The protein below binds the small molecule below.
Small molecule (SMILES): CC1=N[C@@H]2[C@@H](O)[C@H](O)[C@@H](CO)O[C@@H]2S1

Sequence of chain 1.B:
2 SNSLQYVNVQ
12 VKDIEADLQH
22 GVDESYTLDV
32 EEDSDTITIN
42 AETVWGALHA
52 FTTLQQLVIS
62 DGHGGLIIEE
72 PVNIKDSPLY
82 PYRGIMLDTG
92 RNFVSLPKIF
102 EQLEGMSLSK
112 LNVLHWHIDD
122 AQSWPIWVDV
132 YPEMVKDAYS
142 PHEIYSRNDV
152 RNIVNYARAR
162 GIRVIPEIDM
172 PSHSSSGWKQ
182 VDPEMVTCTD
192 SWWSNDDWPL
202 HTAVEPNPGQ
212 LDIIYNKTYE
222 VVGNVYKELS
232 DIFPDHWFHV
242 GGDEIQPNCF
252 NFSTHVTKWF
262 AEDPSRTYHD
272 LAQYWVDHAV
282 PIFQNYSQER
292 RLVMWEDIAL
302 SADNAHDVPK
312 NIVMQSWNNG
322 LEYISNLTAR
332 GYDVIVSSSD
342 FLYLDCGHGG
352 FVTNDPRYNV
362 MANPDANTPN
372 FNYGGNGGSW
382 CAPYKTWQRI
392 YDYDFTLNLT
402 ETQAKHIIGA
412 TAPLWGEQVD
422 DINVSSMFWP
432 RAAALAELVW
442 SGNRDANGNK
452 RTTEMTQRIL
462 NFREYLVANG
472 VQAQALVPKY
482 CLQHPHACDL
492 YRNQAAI

Binding-site contacts:
Ligand atom O6 contacts residue TRP416 of chain 1.B at 3.8 Å.
Ligand atom N2 contacts residue GLU245 of chain 1.B at 3.6 Å (salt-bridge).
Ligand atom C4 contacts residue GLU418 of chain 1.B at 3.8 Å.
Ligand atom C3 contacts residue TRP416 of chain 1.B at 3.8 Å (hydrophobic).
Ligand atom C7 contacts residue TYR344 of chain 1.B at 3.7 Å (hydrophobic).
Ligand atom C6 contacts residue ASP346 of chain 1.B at 3.7 Å.
Ligand atom O6 contacts residue ASP346 of chain 1.B at 2.9 Å (salt-bridge).
Ligand atom C4 contacts residue TRP416 of chain 1.B at 4.0 Å (hydrophobic).
Ligand atom N2 contacts residue TRP416 of chain 1.B at 4.0 Å.
Ligand atom C8 contacts residue ASP244 of chain 1.B at 3.2 Å.
Ligand atom O3 contacts residue ARG92 of chain 1.B at 2.6 Å (salt-bridge).
Ligand atom O5 contacts residue TRP381 of chain 1.B at 3.6 Å.
Ligand atom C7 contacts residue TRP318 of chain 1.B at 3.9 Å (hydrophobic).
Ligand atom O4 contacts residue ARG92 of chain 1.B at 3.1 Å (salt-bridge).
Ligand atom C4 contacts residue GLU206 of chain 1.B at 3.4 Å.
Ligand atom O6 contacts residue TRP381 of chain 1.B at 2.8 Å (h-bond).
Ligand atom S1 contacts residue TRP416 of chain 1.B at 3.8 Å.
Ligand atom O4 contacts residue TRP416 of chain 1.B at 3.5 Å.
Ligand atom C1 contacts residue TRP318 of chain 1.B at 3.7 Å (hydrophobic).
Ligand atom C1 contacts residue GLU245 of chain 1.B at 3.5 Å.
Ligand atom C3 contacts residue ARG92 of chain 1.B at 3.7 Å.
Ligand atom O4 contacts residue GLU206 of chain 1.B at 3.6 Å (salt-bridge).
Ligand atom C5 contacts residue TRP416 of chain 1.B at 3.7 Å (hydrophobic).
Ligand atom S1 contacts residue TRP318 of chain 1.B at 3.4 Å.
Ligand atom C8 contacts residue TRP296 of chain 1.B at 3.7 Å (hydrophobic).
Ligand atom C7 contacts residue ASP244 of chain 1.B at 3.4 Å.
Ligand atom O3 contacts residue HIS174 of chain 1.B at 3.2 Å.
Ligand atom C6 contacts residue TRP381 of chain 1.B at 3.4 Å (hydrophobic).
Ligand atom N2 contacts residue ASP244 of chain 1.B at 2.9 Å (salt-bridge).
Ligand atom C4 contacts residue ARG92 of chain 1.B at 3.9 Å.
Ligand atom C8 contacts residue TYR344 of chain 1.B at 3.7 Å (hydrophobic).
Ligand atom O3 contacts residue GLU245 of chain 1.B at 4.0 Å.
Ligand atom C2 contacts residue GLU245 of chain 1.B at 3.3 Å.
Ligand atom C6 contacts residue TRP416 of chain 1.B at 4.0 Å (hydrophobic).
Ligand atom C8 contacts residue TRP416 of chain 1.B at 3.6 Å (hydrophobic).
Ligand atom C8 contacts residue TRP318 of chain 1.B at 3.6 Å (hydrophobic).
Ligand atom O4 contacts residue GLU418 of chain 1.B at 2.8 Å (salt-bridge).
Ligand atom O3 contacts residue TRP416 of chain 1.B at 3.8 Å.
Ligand atom S1 contacts residue TYR344 of chain 1.B at 2.8 Å (h-bond).
Ligand atom C7 contacts residue TRP416 of chain 1.B at 3.6 Å (hydrophobic).